Binding-site contacts:
Ligand atom N1A contacts residue PHE186 of chain 34.A at 3.5 Å.
Ligand atom CM4 contacts residue ALA150 of chain 34.A at 3.7 Å (hydrophobic).
Ligand atom F3 contacts residue PRO174 of chain 34.A at 3.1 Å.
Ligand atom O1A contacts residue PHE186 of chain 34.A at 3.4 Å.
Ligand atom C3A contacts residue PHE186 of chain 34.A at 3.1 Å (hydrophobic).
Ligand atom CM4 contacts residue PHE186 of chain 34.A at 3.5 Å (hydrophobic).
Ligand atom CM2 contacts residue TYR128 of chain 34.A at 3.4 Å (hydrophobic).
Ligand atom F3 contacts residue ALA150 of chain 34.A at 3.0 Å.
Ligand atom O1A contacts residue PRO174 of chain 34.A at 3.4 Å.
Ligand atom C5B contacts residue TYR152 of chain 34.A at 3.4 Å (hydrophobic).
Ligand atom C2C contacts residue TYR128 of chain 34.A at 3.2 Å (hydrophobic).
Ligand atom C2A contacts residue TYR152 of chain 34.A at 3.5 Å (hydrophobic).
Ligand atom N1A contacts residue ALA24 of chain 34.C at 3.3 Å.
Ligand atom F3 contacts residue VAL176 of chain 34.A at 3.6 Å.
Ligand atom F1 contacts residue MET224 of chain 34.A at 3.7 Å.
Ligand atom C4 contacts residue LEU106 of chain 34.A at 3.3 Å (hydrophobic).
Ligand atom C3C contacts residue TYR128 of chain 34.A at 3.1 Å (hydrophobic).
Ligand atom F2 contacts residue PHE186 of chain 34.A at 3.1 Å.
Ligand atom C3 contacts residue LEU106 of chain 34.A at 3.4 Å (hydrophobic).
Ligand atom N3A contacts residue TYR152 of chain 34.A at 3.5 Å.
Ligand atom CM2 contacts residue MET224 of chain 34.A at 3.5 Å (hydrophobic).
Ligand atom N3A contacts residue PHE186 of chain 34.A at 3.1 Å.
Ligand atom CM6 contacts residue VAL191 of chain 34.A at 3.7 Å (hydrophobic).
Ligand atom C4B contacts residue TYR152 of chain 34.A at 3.6 Å (hydrophobic).
Ligand atom O1A contacts residue ALA24 of chain 34.C at 3.4 Å.
Ligand atom F1 contacts residue PHE186 of chain 34.A at 3.3 Å.
Ligand atom F3 contacts residue SER175 of chain 34.A at 2.8 Å.
Ligand atom C4 contacts residue TYR197 of chain 34.A at 3.7 Å (hydrophobic).
Ligand atom F2 contacts residue VAL176 of chain 34.A at 2.7 Å.
Ligand atom C2A contacts residue PHE186 of chain 34.A at 3.3 Å (hydrophobic).
Ligand atom C3B contacts residue MET224 of chain 34.A at 3.6 Å (hydrophobic).
Ligand atom F3 contacts residue TYR152 of chain 34.A at 3.6 Å.
Ligand atom C6B contacts residue TYR152 of chain 34.A at 3.6 Å (hydrophobic).
Ligand atom N1A contacts residue PRO174 of chain 34.A at 3.5 Å.
Ligand atom CM6 contacts residue TYR152 of chain 34.A at 3.4 Å (hydrophobic).
Ligand atom CM4 contacts residue VAL176 of chain 34.A at 3.7 Å (hydrophobic).
Ligand atom CM3 contacts residue ASN219 of chain 34.A at 3.5 Å.
Ligand atom C1C contacts residue TYR128 of chain 34.A at 3.3 Å (hydrophobic).
Ligand atom C1C contacts residue TYR197 of chain 34.A at 3.7 Å (hydrophobic).
Ligand atom O1 contacts residue MET221 of chain 34.A at 3.7 Å.

The small molecule below binds the protein below.
Small molecule (SMILES): Cc1cc(CCCOc2c(C)cc(-c3noc(C(F)(F)F)n3)cc2C)on1

Sequence of chain 34.C:
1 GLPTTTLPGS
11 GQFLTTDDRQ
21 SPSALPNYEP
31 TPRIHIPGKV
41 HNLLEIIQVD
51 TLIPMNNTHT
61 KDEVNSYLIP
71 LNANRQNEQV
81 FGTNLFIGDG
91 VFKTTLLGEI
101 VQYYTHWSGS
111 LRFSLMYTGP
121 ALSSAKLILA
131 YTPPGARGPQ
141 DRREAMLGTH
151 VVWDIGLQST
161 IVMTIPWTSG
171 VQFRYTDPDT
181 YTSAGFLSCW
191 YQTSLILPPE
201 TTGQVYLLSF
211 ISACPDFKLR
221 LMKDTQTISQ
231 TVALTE

Sequence of chain 35.C:
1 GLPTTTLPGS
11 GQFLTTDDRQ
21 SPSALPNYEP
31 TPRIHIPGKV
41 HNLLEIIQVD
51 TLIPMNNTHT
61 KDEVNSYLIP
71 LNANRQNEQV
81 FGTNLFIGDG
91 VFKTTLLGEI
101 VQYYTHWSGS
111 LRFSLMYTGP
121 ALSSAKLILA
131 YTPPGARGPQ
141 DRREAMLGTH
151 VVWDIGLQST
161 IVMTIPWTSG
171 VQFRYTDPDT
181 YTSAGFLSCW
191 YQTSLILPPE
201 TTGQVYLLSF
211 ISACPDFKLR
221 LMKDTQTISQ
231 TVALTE

Sequence of chain 34.A:
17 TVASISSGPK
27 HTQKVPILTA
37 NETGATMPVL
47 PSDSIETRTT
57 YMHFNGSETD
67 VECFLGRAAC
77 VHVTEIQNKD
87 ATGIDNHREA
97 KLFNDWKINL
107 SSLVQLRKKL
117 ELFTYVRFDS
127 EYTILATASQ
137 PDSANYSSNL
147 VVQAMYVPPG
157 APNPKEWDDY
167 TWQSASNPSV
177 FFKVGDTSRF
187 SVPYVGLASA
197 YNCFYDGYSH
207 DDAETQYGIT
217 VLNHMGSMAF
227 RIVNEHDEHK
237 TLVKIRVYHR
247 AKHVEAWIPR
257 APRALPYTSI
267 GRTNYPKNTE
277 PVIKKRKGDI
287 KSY